Sequence of chain 59.A:
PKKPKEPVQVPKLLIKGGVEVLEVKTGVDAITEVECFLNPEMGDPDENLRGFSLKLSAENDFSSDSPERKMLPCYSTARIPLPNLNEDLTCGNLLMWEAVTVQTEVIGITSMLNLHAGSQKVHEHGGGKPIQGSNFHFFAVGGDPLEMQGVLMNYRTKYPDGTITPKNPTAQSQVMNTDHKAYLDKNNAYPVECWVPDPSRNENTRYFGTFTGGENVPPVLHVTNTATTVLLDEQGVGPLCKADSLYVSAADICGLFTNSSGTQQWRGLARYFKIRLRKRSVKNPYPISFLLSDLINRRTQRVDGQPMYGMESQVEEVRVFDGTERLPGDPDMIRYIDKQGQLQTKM

Sequence of chain 59.C:
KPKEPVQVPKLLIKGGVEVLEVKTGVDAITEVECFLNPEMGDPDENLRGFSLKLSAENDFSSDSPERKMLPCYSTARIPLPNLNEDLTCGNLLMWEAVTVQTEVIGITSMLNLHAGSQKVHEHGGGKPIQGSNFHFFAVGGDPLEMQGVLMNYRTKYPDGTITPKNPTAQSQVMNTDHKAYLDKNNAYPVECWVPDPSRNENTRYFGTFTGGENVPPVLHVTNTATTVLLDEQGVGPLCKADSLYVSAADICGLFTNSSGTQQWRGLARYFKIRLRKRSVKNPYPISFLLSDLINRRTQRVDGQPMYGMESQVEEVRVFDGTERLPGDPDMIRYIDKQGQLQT

The small molecule below binds the protein below.
Small molecule (SMILES): CC(=O)N[C@H]1[C@H]([C@H](O)[C@H](O)CO)O[C@@](O[C@H](CO)[C@@H](O)[C@@H]2O[C@@H](C(=O)O)C[C@H](O)[C@H]2NC(C)=O)(C(=O)O)C[C@@H]1O

Sequence of chain 59.B:
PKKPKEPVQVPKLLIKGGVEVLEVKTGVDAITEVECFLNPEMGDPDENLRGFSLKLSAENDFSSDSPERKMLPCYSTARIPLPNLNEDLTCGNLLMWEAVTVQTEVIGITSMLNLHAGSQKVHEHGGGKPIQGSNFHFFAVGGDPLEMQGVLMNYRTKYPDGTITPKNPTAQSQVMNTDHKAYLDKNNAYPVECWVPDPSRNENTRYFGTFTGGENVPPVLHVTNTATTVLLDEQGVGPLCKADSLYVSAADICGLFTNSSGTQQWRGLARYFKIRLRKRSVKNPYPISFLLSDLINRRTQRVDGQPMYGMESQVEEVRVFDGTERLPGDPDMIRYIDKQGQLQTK

Binding-site contacts:
Ligand atom O1A contacts residue SER274 of chain 59.B at 2.6 Å (h-bond).
Ligand atom C11 contacts residue SER274 of chain 59.B at 4.0 Å.
Ligand atom O1B contacts residue LYS68 of chain 59.B at 3.9 Å.
Ligand atom O8 contacts residue GLN278 of chain 59.B at 3.5 Å (h-bond).
Ligand atom C1 contacts residue LYS68 of chain 59.B at 3.7 Å.
Ligand atom O10 contacts residue LEU62 of chain 59.B at 4.0 Å.
Ligand atom C11 contacts residue THR276 of chain 59.B at 3.3 Å.
Ligand atom O1A contacts residue LYS68 of chain 59.B at 2.9 Å.
Ligand atom O10 contacts residue PHE75 of chain 59.C at 3.0 Å.
Ligand atom N5 contacts residue ASN272 of chain 59.B at 3.2 Å (h-bond).
Ligand atom C5 contacts residue ASN272 of chain 59.B at 4.1 Å.
Ligand atom C11 contacts residue LEU62 of chain 59.B at 4.1 Å (hydrophobic).
Ligand atom C10 contacts residue GLN278 of chain 59.B at 4.0 Å.
Ligand atom C9 contacts residue GLN278 of chain 59.B at 3.2 Å.
Ligand atom O9 contacts residue LYS68 of chain 59.B at 2.9 Å (salt-bridge).
Ligand atom O1B contacts residue ASN272 of chain 59.B at 3.4 Å (h-bond).
Ligand atom C6 contacts residue ASN272 of chain 59.B at 3.6 Å.
Ligand atom O1B contacts residue SER274 of chain 59.B at 4.1 Å.
Ligand atom O8 contacts residue ASN272 of chain 59.B at 3.5 Å (h-bond).
Ligand atom C4 contacts residue ASN272 of chain 59.B at 4.1 Å.
Ligand atom O7 contacts residue LEU62 of chain 59.B at 3.8 Å.
Ligand atom C8 contacts residue GLN278 of chain 59.B at 3.6 Å.
Ligand atom C11 contacts residue GLN278 of chain 59.B at 3.5 Å.
Ligand atom N5 contacts residue GLN278 of chain 59.B at 3.9 Å.
Ligand atom O9 contacts residue GLN278 of chain 59.B at 4.0 Å.
Ligand atom O9 contacts residue LEU67 of chain 59.B at 3.3 Å.
Ligand atom C11 contacts residue PHE75 of chain 59.C at 2.3 Å (hydrophobic).
Ligand atom C10 contacts residue ASN272 of chain 59.B at 4.0 Å.
Ligand atom O8 contacts residue LYS68 of chain 59.B at 3.4 Å.
Ligand atom C1 contacts residue SER274 of chain 59.B at 3.7 Å.
Ligand atom O1B contacts residue THR276 of chain 59.B at 3.7 Å.
Ligand atom C11 contacts residue PHE270 of chain 59.B at 3.8 Å (hydrophobic).
Ligand atom C11 contacts residue ASN272 of chain 59.B at 3.6 Å.
Ligand atom C9 contacts residue LEU67 of chain 59.B at 4.1 Å (hydrophobic).
Ligand atom C1 contacts residue ASN272 of chain 59.B at 3.8 Å.
Ligand atom C11 contacts residue HIS138 of chain 59.A at 3.5 Å.
Ligand atom C11 contacts residue PHE65 of chain 59.B at 3.8 Å (hydrophobic).
Ligand atom C9 contacts residue LYS68 of chain 59.B at 3.8 Å.
Ligand atom C10 contacts residue PHE75 of chain 59.C at 3.1 Å (hydrophobic).
Ligand atom C7 contacts residue GLN278 of chain 59.B at 3.8 Å.